Binding-site contacts:
Ligand atom N1 contacts residue GLY430 of chain 1.F at 2.9 Å (h-bond).
Ligand atom N1 contacts residue VAL200 of chain 1.F at 3.9 Å.
Ligand atom C3' contacts residue PRO422 of chain 1.F at 3.7 Å (hydrophobic).
Ligand atom C6 contacts residue PRO422 of chain 1.F at 3.4 Å (hydrophobic).
Ligand atom C6 contacts residue VAL200 of chain 1.F at 4.2 Å (hydrophobic).
Ligand atom C2 contacts residue PRO201 of chain 1.F at 4.2 Å (hydrophobic).
Ligand atom N9 contacts residue PRO201 of chain 1.F at 3.8 Å.
Ligand atom N6 contacts residue GLY430 of chain 1.F at 3.0 Å (h-bond).
Ligand atom N7 contacts residue HIS421 of chain 1.F at 4.0 Å.
Ligand atom C5' contacts residue HIS421 of chain 1.F at 3.7 Å.
Ligand atom P contacts residue PHE420 of chain 1.F at 4.2 Å.
Ligand atom N1 contacts residue PRO422 of chain 1.F at 3.6 Å.
Ligand atom C6 contacts residue GLY430 of chain 1.F at 3.9 Å.
Ligand atom N6 contacts residue PHE429 of chain 1.F at 4.1 Å.
Ligand atom C6 contacts residue SER423 of chain 1.F at 4.2 Å.
Ligand atom P contacts residue HIS421 of chain 1.F at 3.6 Å.
Ligand atom N7 contacts residue SER423 of chain 1.F at 4.0 Å.
Ligand atom N3 contacts residue PRO201 of chain 1.F at 4.0 Å.
Ligand atom N3 contacts residue PRO422 of chain 1.F at 4.4 Å.
Ligand atom O5' contacts residue HIS421 of chain 1.F at 3.0 Å (h-bond).
Ligand atom O1P contacts residue HIS421 of chain 1.F at 4.1 Å.
Ligand atom C4 contacts residue PRO201 of chain 1.F at 3.9 Å (hydrophobic).
Ligand atom C5 contacts residue PRO201 of chain 1.F at 4.0 Å (hydrophobic).
Ligand atom C4 contacts residue PRO422 of chain 1.F at 4.2 Å (hydrophobic).
Ligand atom C8 contacts residue PRO201 of chain 1.F at 3.9 Å (hydrophobic).
Ligand atom C2 contacts residue VAL200 of chain 1.F at 4.4 Å (hydrophobic).
Ligand atom C2 contacts residue GLY430 of chain 1.F at 3.6 Å.
Ligand atom O4' contacts residue HIS421 of chain 1.F at 4.2 Å.
Ligand atom O1P contacts residue HIS419 of chain 1.F at 4.3 Å.
Ligand atom N7 contacts residue PRO201 of chain 1.F at 4.1 Å.
Ligand atom N6 contacts residue PRO424 of chain 1.F at 4.1 Å.
Ligand atom C5 contacts residue PRO422 of chain 1.F at 4.0 Å (hydrophobic).
Ligand atom N6 contacts residue PRO422 of chain 1.F at 3.2 Å (h-bond).
Ligand atom C8 contacts residue HIS421 of chain 1.F at 3.8 Å.
Ligand atom C1' contacts residue PRO201 of chain 1.F at 4.3 Å (hydrophobic).
Ligand atom O5' contacts residue PRO422 of chain 1.F at 3.8 Å.
Ligand atom C6 contacts residue PRO201 of chain 1.F at 4.3 Å (hydrophobic).
Ligand atom O5' contacts residue PHE420 of chain 1.F at 4.2 Å.
Ligand atom N6 contacts residue SER423 of chain 1.F at 3.5 Å.
Ligand atom N9 contacts residue PRO422 of chain 1.F at 4.3 Å.

This small molecule binds to this protein.
Small molecule (SMILES): Nc1ncnc2c1ncn2[C@H]1C[C@H](O)[C@@H](COP(=O)(O)O)O1

Sequence of chain 1.F:
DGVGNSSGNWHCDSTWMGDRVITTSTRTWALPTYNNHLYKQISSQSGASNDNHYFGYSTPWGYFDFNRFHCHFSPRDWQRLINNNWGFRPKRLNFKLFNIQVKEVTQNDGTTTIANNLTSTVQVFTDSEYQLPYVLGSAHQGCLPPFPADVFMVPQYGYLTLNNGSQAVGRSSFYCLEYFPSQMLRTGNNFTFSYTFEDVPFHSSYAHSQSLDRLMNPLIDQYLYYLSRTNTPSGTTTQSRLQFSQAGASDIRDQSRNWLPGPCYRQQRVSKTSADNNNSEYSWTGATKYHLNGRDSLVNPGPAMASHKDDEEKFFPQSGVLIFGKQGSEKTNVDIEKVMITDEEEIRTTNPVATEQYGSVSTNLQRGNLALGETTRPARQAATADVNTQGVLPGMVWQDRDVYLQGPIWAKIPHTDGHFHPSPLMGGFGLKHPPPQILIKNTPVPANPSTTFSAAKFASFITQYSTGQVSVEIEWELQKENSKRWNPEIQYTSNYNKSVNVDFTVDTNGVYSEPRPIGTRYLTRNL